Binding-site contacts:
Ligand atom OAB contacts residue ASP150 of chain 1.A at 3.6 Å (salt-bridge).
Ligand atom CAJ contacts residue TRP51 of chain 1.A at 3.7 Å (hydrophobic).
Ligand atom NAM contacts residue ASP150 of chain 1.A at 2.8 Å (salt-bridge).
Ligand atom CL1 contacts residue LEU113 of chain 1.A at 3.3 Å.
Ligand atom FAD contacts residue VAL103 of chain 1.A at 3.6 Å.
Ligand atom CAK contacts residue LEU104 of chain 1.A at 3.7 Å (hydrophobic).
Ligand atom CAG contacts residue PRO105 of chain 1.A at 3.5 Å (hydrophobic).
Ligand atom CAS contacts residue SER52 of chain 1.A at 3.6 Å.
Ligand atom CL1 contacts residue LEU54 of chain 1.A at 3.5 Å.
Ligand atom CAR contacts residue ASP150 of chain 1.A at 3.6 Å.
Ligand atom OAC contacts residue THR53 of chain 1.A at 3.3 Å.
Ligand atom CAS contacts residue LYS35 of chain 1.A at 3.7 Å.
Ligand atom CAP contacts residue TRP51 of chain 1.A at 3.4 Å (hydrophobic).
Ligand atom CL1 contacts residue SER52 of chain 1.A at 3.7 Å.
Ligand atom OAB contacts residue ASN37 of chain 1.A at 3.7 Å.
Ligand atom FAD contacts residue ASN37 of chain 1.A at 3.1 Å.
Ligand atom OAB contacts residue ARG78 of chain 1.A at 2.5 Å (salt-bridge).
Ligand atom CAH contacts residue MET108 of chain 1.A at 3.7 Å (hydrophobic).
Ligand atom OAC contacts residue SER52 of chain 1.A at 3.4 Å (h-bond).
Ligand atom CAA contacts residue SER52 of chain 1.A at 3.4 Å.
Ligand atom FAD contacts residue PRO105 of chain 1.A at 3.5 Å.
Ligand atom CL1 contacts residue THR53 of chain 1.A at 3.3 Å.
Ligand atom OAC contacts residue ASP150 of chain 1.A at 3.5 Å (salt-bridge).
Ligand atom CAA contacts residue TRP102 of chain 1.A at 3.2 Å (hydrophobic).
Ligand atom CAS contacts residue TRP51 of chain 1.A at 3.5 Å (hydrophobic).
Ligand atom CAS contacts residue ASP150 of chain 1.A at 3.6 Å.
Ligand atom CAN contacts residue ASN37 of chain 1.A at 3.8 Å.
Ligand atom NAL contacts residue TRP51 of chain 1.A at 3.1 Å.
Ligand atom CAF contacts residue MET108 of chain 1.A at 3.6 Å (hydrophobic).
Ligand atom CAI contacts residue LYS35 of chain 1.A at 3.7 Å.
Ligand atom OAC contacts residue TRP51 of chain 1.A at 3.3 Å (h-bond).
Ligand atom OAB contacts residue LYS35 of chain 1.A at 3.3 Å (salt-bridge).
Ligand atom CAR contacts residue LYS35 of chain 1.A at 3.1 Å.
Ligand atom CAN contacts residue PRO105 of chain 1.A at 3.8 Å (hydrophobic).
Ligand atom CAJ contacts residue ASN41 of chain 1.A at 3.6 Å.
Ligand atom NAM contacts residue LYS35 of chain 1.A at 3.1 Å (salt-bridge).
Ligand atom FAD contacts residue ASN41 of chain 1.A at 3.3 Å.
Ligand atom NAL contacts residue SER52 of chain 1.A at 2.9 Å (h-bond).
Ligand atom CAI contacts residue ASN37 of chain 1.A at 3.6 Å.
Ligand atom NAT contacts residue SER52 of chain 1.A at 3.4 Å (h-bond).

The small molecule below binds the protein below.
Small molecule (SMILES): CN(Cc1cc(=O)[nH]c(=O)[nH]1)Cc1c(F)cccc1Cl

Sequence of chain 1.A:
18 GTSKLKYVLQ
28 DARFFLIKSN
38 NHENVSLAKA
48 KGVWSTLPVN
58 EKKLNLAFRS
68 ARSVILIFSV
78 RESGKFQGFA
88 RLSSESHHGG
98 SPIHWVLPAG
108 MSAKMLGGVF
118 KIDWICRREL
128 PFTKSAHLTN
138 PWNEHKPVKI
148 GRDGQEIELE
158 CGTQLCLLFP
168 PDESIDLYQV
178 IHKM